Sequence of chain 1.C:
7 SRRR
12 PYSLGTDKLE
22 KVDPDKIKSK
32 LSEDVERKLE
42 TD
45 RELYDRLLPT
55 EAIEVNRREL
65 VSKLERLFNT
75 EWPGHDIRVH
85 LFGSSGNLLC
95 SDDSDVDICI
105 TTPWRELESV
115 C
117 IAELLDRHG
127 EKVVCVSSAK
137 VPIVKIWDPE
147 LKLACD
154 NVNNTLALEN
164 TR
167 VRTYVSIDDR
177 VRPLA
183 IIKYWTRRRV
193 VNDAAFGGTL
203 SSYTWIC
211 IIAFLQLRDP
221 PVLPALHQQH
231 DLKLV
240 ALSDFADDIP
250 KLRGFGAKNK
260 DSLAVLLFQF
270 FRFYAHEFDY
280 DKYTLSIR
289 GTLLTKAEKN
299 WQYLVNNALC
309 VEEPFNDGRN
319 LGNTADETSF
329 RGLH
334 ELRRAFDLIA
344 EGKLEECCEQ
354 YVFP

Binding-site contacts:
Ligand atom C2 contacts residue ASN163 of chain 1.C at 3.3 Å.
Ligand atom C4 contacts residue VAL132 of chain 1.C at 3.7 Å (hydrophobic).
Ligand atom C5 contacts residue VAL137 of chain 1.C at 3.5 Å (hydrophobic).
Ligand atom C5 contacts residue VAL132 of chain 1.C at 3.5 Å (hydrophobic).
Ligand atom C2 contacts residue ASN154 of chain 1.C at 3.7 Å.
Ligand atom N7 contacts residue VAL137 of chain 1.C at 3.8 Å.
Ligand atom N3 contacts residue ASN163 of chain 1.C at 3.0 Å (h-bond).
Ligand atom O2' contacts residue ASN163 of chain 1.C at 2.6 Å (h-bond).
Ligand atom O3' contacts residue MG1 of chain 1.Q at 3.6 Å.
Ligand atom O2' contacts residue PHE86 of chain 1.C at 3.6 Å.
Ligand atom C2 contacts residue ALA160 of chain 1.C at 3.1 Å (hydrophobic).
Ligand atom OP1 contacts residue ASP101 of chain 1.C at 3.2 Å (salt-bridge).
Ligand atom N1 contacts residue ASN157 of chain 1.C at 2.6 Å (h-bond).
Ligand atom N6 contacts residue VAL137 of chain 1.C at 3.8 Å.
Ligand atom C6 contacts residue ASN157 of chain 1.C at 3.2 Å.
Ligand atom N3 contacts residue PHE86 of chain 1.C at 3.6 Å.
Ligand atom C4' contacts residue PHE86 of chain 1.C at 3.5 Å (hydrophobic).
Ligand atom OP1 contacts residue MG1 of chain 1.Q at 2.5 Å.
Ligand atom N6 contacts residue ASN157 of chain 1.C at 3.8 Å.
Ligand atom O2' contacts residue THR164 of chain 1.C at 3.4 Å (h-bond).
Ligand atom O2' contacts residue ILE139 of chain 1.C at 3.6 Å.
Ligand atom N1 contacts residue ALA160 of chain 1.C at 3.3 Å.
Ligand atom O3' contacts residue ASP101 of chain 1.C at 3.3 Å (salt-bridge).
Ligand atom N3 contacts residue ASN157 of chain 1.C at 3.7 Å.
Ligand atom C2' contacts residue ASN163 of chain 1.C at 3.4 Å.
Ligand atom C2 contacts residue ALA135 of chain 1.C at 3.8 Å (hydrophobic).
Ligand atom OP1 contacts residue ALA197 of chain 1.C at 3.7 Å.
Ligand atom N3 contacts residue ASN154 of chain 1.C at 3.3 Å (h-bond).
Ligand atom C2 contacts residue ASN157 of chain 1.C at 2.9 Å.
Ligand atom N6 contacts residue LEU319 of chain 1.C at 3.6 Å.
Ligand atom O2' contacts residue ASP101 of chain 1.C at 3.1 Å (salt-bridge).
Ligand atom P contacts residue MG1 of chain 1.Q at 3.6 Å.
Ligand atom C6 contacts residue VAL132 of chain 1.C at 3.6 Å (hydrophobic).
Ligand atom C6 contacts residue VAL137 of chain 1.C at 3.5 Å (hydrophobic).
Ligand atom O2' contacts residue ALA160 of chain 1.C at 3.7 Å.
Ligand atom O4' contacts residue PHE86 of chain 1.C at 3.2 Å.
Ligand atom C2 contacts residue LEU159 of chain 1.C at 3.8 Å (hydrophobic).
Ligand atom O4' contacts residue ILE139 of chain 1.C at 3.8 Å.
Ligand atom N3 contacts residue ALA135 of chain 1.C at 3.6 Å.
Ligand atom O3' contacts residue GLY87 of chain 1.C at 3.5 Å.

This protein binds this small molecule.
Small molecule (SMILES): Nc1ncnc2c1ncn2[C@@H]1O[C@H](CO[P](=O)(O)O[C@H]2[C@@H](O)[C@H](n3cnc4c(N)ncnc43)O[C@@H]2CO[P](=O)(O)O[C@H]2[C@@H](O)[C@H](n3cnc4c(N)ncnc43)O[C@@H]2CO)[C@@H](O)[C@H]1O